Sequence of chain 1.A:
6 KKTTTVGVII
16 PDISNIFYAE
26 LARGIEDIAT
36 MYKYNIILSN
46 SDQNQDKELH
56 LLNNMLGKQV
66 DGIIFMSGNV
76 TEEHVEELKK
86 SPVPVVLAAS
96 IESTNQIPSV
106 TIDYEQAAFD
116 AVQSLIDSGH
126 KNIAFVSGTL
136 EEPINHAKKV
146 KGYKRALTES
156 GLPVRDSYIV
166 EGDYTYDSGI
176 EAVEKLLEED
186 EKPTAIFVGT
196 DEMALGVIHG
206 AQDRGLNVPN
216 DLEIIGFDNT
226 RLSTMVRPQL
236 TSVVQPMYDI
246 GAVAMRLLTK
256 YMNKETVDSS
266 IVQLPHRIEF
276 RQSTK

Binding-site contacts:
Ligand atom C5' contacts residue MET36 of chain 1.A at 3.5 Å (hydrophobic).
Ligand atom C3' contacts residue ARG251 of chain 1.A at 4.1 Å.
Ligand atom C4' contacts residue ILE33 of chain 1.A at 4.3 Å (hydrophobic).
Ligand atom C4' contacts residue TYR37 of chain 1.A at 4.0 Å (hydrophobic).
Ligand atom C2' contacts residue ARG251 of chain 1.A at 4.5 Å.
Ligand atom C5' contacts residue ILE33 of chain 1.A at 3.6 Å (hydrophobic).
Ligand atom O2 contacts residue ALA247 of chain 1.A at 3.7 Å.
Ligand atom C6' contacts residue MET36 of chain 1.A at 4.1 Å (hydrophobic).
Ligand atom C4' contacts residue MET36 of chain 1.A at 4.4 Å (hydrophobic).
Ligand atom C6' contacts residue ILE33 of chain 1.A at 3.7 Å (hydrophobic).

A small-molecule ligand and the protein it binds are described below.
Small molecule (SMILES): O=S(=O)(O)CCNc1ccccc1